Binding-site contacts:
Ligand atom C7 contacts residue ASN200 of chain 38.E at 3.6 Å.
Ligand atom O7 contacts residue ASN200 of chain 38.E at 3.3 Å (h-bond).
Ligand atom O6 contacts residue ASN200 of chain 38.E at 3.0 Å (h-bond).
Ligand atom C2 contacts residue LEU192 of chain 38.E at 4.3 Å (hydrophobic).
Ligand atom O7 contacts residue LYS203 of chain 38.E at 4.0 Å.
Ligand atom N2 contacts residue ASN200 of chain 38.E at 3.3 Å (h-bond).
Ligand atom C6 contacts residue LEU199 of chain 38.E at 4.1 Å (hydrophobic).
Ligand atom C6 contacts residue SER197 of chain 38.E at 4.3 Å.
Ligand atom C8 contacts residue LEU192 of chain 38.E at 3.7 Å (hydrophobic).
Ligand atom C5 contacts residue SER197 of chain 38.E at 4.2 Å.
Ligand atom C7 contacts residue LEU192 of chain 38.E at 3.8 Å (hydrophobic).
Ligand atom C4 contacts residue ASN200 of chain 38.E at 3.8 Å.
Ligand atom C1 contacts residue ASN200 of chain 38.E at 1.4 Å.
Ligand atom C3 contacts residue ASN200 of chain 38.E at 3.7 Å.
Ligand atom C1 contacts residue LEU192 of chain 38.E at 3.9 Å (hydrophobic).
Ligand atom C2 contacts residue ASN200 of chain 38.E at 2.5 Å.
Ligand atom N2 contacts residue LEU192 of chain 38.E at 3.5 Å.
Ligand atom O5 contacts residue ASN200 of chain 38.E at 2.5 Å (h-bond).
Ligand atom O5 contacts residue SER197 of chain 38.E at 4.0 Å.
Ligand atom C8 contacts residue VAL205 of chain 38.E at 3.7 Å (hydrophobic).
Ligand atom C5 contacts residue ASN200 of chain 38.E at 3.3 Å.
Ligand atom C6 contacts residue ASN200 of chain 38.E at 3.3 Å.

A protein and the small-molecule ligand that binds it are described below.
Small molecule (SMILES): CC(=O)N[C@@H]1[C@@H](O)[C@H](O)[C@@H](CO)O[C@H]1O

Sequence of chain 38.E:
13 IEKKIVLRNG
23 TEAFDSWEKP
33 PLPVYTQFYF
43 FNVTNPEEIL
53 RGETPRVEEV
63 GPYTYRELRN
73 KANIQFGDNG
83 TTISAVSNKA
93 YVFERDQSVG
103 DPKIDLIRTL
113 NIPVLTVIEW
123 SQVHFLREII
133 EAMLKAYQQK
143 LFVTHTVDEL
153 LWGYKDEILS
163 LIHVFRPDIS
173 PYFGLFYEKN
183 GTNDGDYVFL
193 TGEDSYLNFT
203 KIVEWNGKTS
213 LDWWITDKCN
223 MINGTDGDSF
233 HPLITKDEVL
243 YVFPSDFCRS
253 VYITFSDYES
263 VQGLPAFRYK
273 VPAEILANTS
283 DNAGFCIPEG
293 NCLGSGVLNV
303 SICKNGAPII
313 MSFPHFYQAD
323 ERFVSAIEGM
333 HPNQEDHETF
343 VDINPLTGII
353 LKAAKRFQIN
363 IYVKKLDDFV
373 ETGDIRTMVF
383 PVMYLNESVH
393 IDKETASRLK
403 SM